Sequence of chain 1.L:
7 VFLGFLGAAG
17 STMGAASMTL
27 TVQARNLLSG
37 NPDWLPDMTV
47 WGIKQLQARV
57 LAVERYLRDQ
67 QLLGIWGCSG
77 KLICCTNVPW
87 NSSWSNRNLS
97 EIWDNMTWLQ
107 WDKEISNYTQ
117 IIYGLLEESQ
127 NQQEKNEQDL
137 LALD

A protein and the small-molecule ligand that binds it are described below.
Small molecule (SMILES): CC(=O)N[C@@H]1[C@@H](O)[C@H](O)[C@@H](CO)O[C@H]1O

Sequence of chain 1.I:
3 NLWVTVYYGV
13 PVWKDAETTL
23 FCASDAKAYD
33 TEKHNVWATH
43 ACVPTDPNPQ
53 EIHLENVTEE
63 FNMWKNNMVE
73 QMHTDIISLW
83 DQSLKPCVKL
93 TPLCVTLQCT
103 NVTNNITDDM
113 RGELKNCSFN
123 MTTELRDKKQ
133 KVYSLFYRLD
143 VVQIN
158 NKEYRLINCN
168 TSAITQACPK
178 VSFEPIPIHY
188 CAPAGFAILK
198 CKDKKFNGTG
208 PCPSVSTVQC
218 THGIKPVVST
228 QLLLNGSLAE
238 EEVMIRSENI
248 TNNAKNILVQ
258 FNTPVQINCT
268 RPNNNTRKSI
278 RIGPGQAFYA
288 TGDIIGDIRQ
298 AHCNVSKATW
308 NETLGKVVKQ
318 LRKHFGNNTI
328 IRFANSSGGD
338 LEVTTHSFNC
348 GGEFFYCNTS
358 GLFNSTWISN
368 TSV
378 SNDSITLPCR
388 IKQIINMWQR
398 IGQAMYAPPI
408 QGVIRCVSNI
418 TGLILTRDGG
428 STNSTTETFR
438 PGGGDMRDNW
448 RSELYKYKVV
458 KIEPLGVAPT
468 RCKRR

Sequence of chain 1.H:
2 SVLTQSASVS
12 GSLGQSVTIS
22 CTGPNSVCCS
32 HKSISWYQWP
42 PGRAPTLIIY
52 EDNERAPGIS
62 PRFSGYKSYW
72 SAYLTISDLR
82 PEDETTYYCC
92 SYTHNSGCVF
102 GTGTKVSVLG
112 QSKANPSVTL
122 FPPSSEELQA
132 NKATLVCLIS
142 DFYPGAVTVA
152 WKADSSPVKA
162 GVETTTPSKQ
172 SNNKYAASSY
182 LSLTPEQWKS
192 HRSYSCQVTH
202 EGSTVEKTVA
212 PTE

Binding-site contacts:
Ligand atom N2 contacts residue ASN94 of chain 1.L at 2.9 Å (h-bond).
Ligand atom O3 contacts residue ASN92 of chain 1.L at 4.3 Å.
Ligand atom C7 contacts residue LEU4 of chain 1.I at 4.5 Å (hydrophobic).
Ligand atom C6 contacts residue ASN94 of chain 1.L at 4.4 Å.
Ligand atom C6 contacts residue GLY59 of chain 1.H at 3.8 Å.
Ligand atom C8 contacts residue ASN3 of chain 1.I at 3.4 Å.
Ligand atom O7 contacts residue LEU4 of chain 1.I at 4.5 Å.
Ligand atom C4 contacts residue ASN94 of chain 1.L at 4.3 Å.
Ligand atom C1 contacts residue ASN94 of chain 1.L at 1.4 Å.
Ligand atom C4 contacts residue ASN92 of chain 1.L at 4.0 Å.
Ligand atom C2 contacts residue ASN94 of chain 1.L at 2.5 Å.
Ligand atom C8 contacts residue ASN94 of chain 1.L at 4.3 Å.
Ligand atom O5 contacts residue ASN94 of chain 1.L at 2.4 Å (h-bond).
Ligand atom O7 contacts residue ASN94 of chain 1.L at 3.1 Å (h-bond).
Ligand atom C3 contacts residue ASN94 of chain 1.L at 3.8 Å.
Ligand atom C8 contacts residue LEU4 of chain 1.I at 3.6 Å (hydrophobic).
Ligand atom O6 contacts residue ASN94 of chain 1.L at 4.3 Å.
Ligand atom O6 contacts residue GLY59 of chain 1.H at 3.5 Å (h-bond).
Ligand atom O6 contacts residue ASN92 of chain 1.L at 4.2 Å.
Ligand atom C7 contacts residue ARG93 of chain 1.L at 4.4 Å.
Ligand atom C5 contacts residue ASN94 of chain 1.L at 3.7 Å.
Ligand atom O7 contacts residue ARG93 of chain 1.L at 3.3 Å (salt-bridge).
Ligand atom O6 contacts residue PRO58 of chain 1.H at 4.3 Å.
Ligand atom C5 contacts residue ARG56 of chain 1.H at 4.3 Å.
Ligand atom C2 contacts residue ASN92 of chain 1.L at 4.5 Å.
Ligand atom C7 contacts residue ASN94 of chain 1.L at 3.2 Å.